Binding-site contacts:
Ligand atom C15 contacts residue ILE246 of chain 1.C at 3.6 Å (hydrophobic).
Ligand atom C21 contacts residue GLN280 of chain 1.C at 3.5 Å.
Ligand atom N12 contacts residue SER231 of chain 1.C at 3.5 Å (h-bond).
Ligand atom N18 contacts residue PHE250 of chain 1.C at 3.5 Å.
Ligand atom C21 contacts residue VAL232 of chain 1.C at 3.6 Å (hydrophobic).
Ligand atom C6 contacts residue TYR247 of chain 1.C at 3.5 Å (hydrophobic).
Ligand atom N2 contacts residue MET267 of chain 1.C at 3.7 Å.
Ligand atom O25 contacts residue PRO266 of chain 1.C at 3.5 Å.
Ligand atom C24 contacts residue MET267 of chain 1.C at 3.8 Å (hydrophobic).
Ligand atom C1 contacts residue PRO266 of chain 1.C at 3.6 Å (hydrophobic).
Ligand atom N2 contacts residue GLY279 of chain 1.C at 3.6 Å.
Ligand atom C17 contacts residue PHE283 of chain 1.C at 3.4 Å (hydrophobic).
Ligand atom C11 contacts residue TYR247 of chain 1.C at 3.5 Å (hydrophobic).
Ligand atom C10 contacts residue PHE283 of chain 1.C at 3.6 Å (hydrophobic).
Ligand atom C14 contacts residue PHE283 of chain 1.C at 3.5 Å (hydrophobic).
Ligand atom C13 contacts residue PHE283 of chain 1.C at 3.8 Å (hydrophobic).
Ligand atom N16 contacts residue PHE283 of chain 1.C at 3.6 Å.
Ligand atom C23 contacts residue GLU275 of chain 1.C at 3.5 Å.
Ligand atom C11 contacts residue GLN280 of chain 1.C at 3.7 Å.
Ligand atom N5 contacts residue GLY279 of chain 1.C at 3.5 Å.
Ligand atom C6 contacts residue MET267 of chain 1.C at 3.7 Å (hydrophobic).
Ligand atom C3 contacts residue PHE250 of chain 1.C at 3.8 Å (hydrophobic).
Ligand atom C15 contacts residue PHE283 of chain 1.C at 3.6 Å (hydrophobic).
Ligand atom N5 contacts residue TYR247 of chain 1.C at 2.4 Å (h-bond).
Ligand atom C7 contacts residue MET267 of chain 1.C at 3.6 Å (hydrophobic).
Ligand atom C6 contacts residue GLY279 of chain 1.C at 3.5 Å.
Ligand atom O25 contacts residue MET267 of chain 1.C at 3.6 Å.
Ligand atom C10 contacts residue TYR247 of chain 1.C at 3.5 Å (hydrophobic).
Ligand atom N19 contacts residue GLN280 of chain 1.C at 3.0 Å (h-bond).
Ligand atom C22 contacts residue TYR247 of chain 1.C at 3.4 Å (hydrophobic).
Ligand atom C4 contacts residue GLY279 of chain 1.C at 3.5 Å.
Ligand atom C21 contacts residue ILE246 of chain 1.C at 3.6 Å (hydrophobic).
Ligand atom N18 contacts residue PHE283 of chain 1.C at 3.7 Å.
Ligand atom N8 contacts residue GLY279 of chain 1.C at 3.7 Å.
Ligand atom N12 contacts residue ILE246 of chain 1.C at 3.7 Å.
Ligand atom C10 contacts residue GLN280 of chain 1.C at 3.6 Å.
Ligand atom C11 contacts residue PHE250 of chain 1.C at 3.7 Å (hydrophobic).
Ligand atom C13 contacts residue LEU229 of chain 1.C at 3.6 Å (hydrophobic).
Ligand atom C4 contacts residue TYR247 of chain 1.C at 3.3 Å (hydrophobic).
Ligand atom C23 contacts residue LYS272 of chain 1.C at 3.4 Å.

Sequence of chain 1.C:
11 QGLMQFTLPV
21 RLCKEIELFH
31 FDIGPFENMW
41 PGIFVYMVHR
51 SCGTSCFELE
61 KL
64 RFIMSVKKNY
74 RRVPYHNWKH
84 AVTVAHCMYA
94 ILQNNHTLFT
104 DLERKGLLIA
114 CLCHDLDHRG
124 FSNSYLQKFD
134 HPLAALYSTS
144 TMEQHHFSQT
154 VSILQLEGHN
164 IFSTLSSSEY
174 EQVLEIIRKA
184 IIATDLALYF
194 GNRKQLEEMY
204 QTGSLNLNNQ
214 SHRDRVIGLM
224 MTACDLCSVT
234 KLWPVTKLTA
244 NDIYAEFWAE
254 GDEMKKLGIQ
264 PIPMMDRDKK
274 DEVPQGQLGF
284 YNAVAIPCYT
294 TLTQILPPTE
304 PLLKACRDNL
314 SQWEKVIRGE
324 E

This protein binds this small molecule.
Small molecule (SMILES): Cc1cnc(C)n2nc(CCc3nc(N4CCCC4=O)cn3C)nc12